This small molecule binds to this protein.
Small molecule (SMILES): CC(=O)N[C@@H]1[C@@H](O)[C@H](O)[C@@H](CO)O[C@H]1O

Binding-site contacts:
Ligand atom N2 contacts residue ASN23 of chain 3.C at 3.0 Å (h-bond).
Ligand atom C4 contacts residue ASN23 of chain 3.C at 4.0 Å.
Ligand atom O6 contacts residue ASN23 of chain 3.C at 4.2 Å.
Ligand atom C8 contacts residue LYS22 of chain 3.C at 3.6 Å.
Ligand atom C2 contacts residue ASN23 of chain 3.C at 2.4 Å.
Ligand atom C3 contacts residue ASN23 of chain 3.C at 3.7 Å.
Ligand atom C5 contacts residue ASN23 of chain 3.C at 3.7 Å.
Ligand atom C7 contacts residue LYS22 of chain 3.C at 4.2 Å.
Ligand atom O5 contacts residue ASN23 of chain 3.C at 2.4 Å (h-bond).
Ligand atom O6 contacts residue GLN15 of chain 3.C at 4.2 Å.
Ligand atom C1 contacts residue ASN23 of chain 3.C at 1.4 Å.
Ligand atom O7 contacts residue ASN23 of chain 3.C at 3.0 Å (h-bond).
Ligand atom O7 contacts residue LYS22 of chain 3.C at 4.2 Å.
Ligand atom C7 contacts residue ASN23 of chain 3.C at 3.3 Å.

Sequence of chain 3.C:
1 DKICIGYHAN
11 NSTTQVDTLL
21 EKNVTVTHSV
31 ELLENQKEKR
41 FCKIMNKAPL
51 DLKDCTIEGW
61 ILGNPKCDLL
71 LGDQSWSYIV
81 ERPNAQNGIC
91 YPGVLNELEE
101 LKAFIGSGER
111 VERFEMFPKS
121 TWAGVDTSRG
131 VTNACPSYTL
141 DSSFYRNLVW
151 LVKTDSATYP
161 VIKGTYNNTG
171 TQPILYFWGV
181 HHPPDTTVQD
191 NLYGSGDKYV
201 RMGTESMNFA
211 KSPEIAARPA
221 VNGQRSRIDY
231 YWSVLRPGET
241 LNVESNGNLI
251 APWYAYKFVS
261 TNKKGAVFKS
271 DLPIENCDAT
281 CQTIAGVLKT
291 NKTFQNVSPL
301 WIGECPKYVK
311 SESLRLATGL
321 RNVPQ